A small-molecule ligand and the protein it binds are described below.
Small molecule (SMILES): CC(=O)N[C@@H]1[C@@H](O)[C@H](O)[C@@H](CO)O[C@H]1O

Binding-site contacts:
Ligand atom C7 contacts residue THR250 of chain 1.F at 4.4 Å.
Ligand atom O5 contacts residue ASN366 of chain 1.F at 2.4 Å (h-bond).
Ligand atom N2 contacts residue ASN366 of chain 1.F at 2.9 Å (h-bond).
Ligand atom C6 contacts residue GLN343 of chain 1.F at 3.7 Å.
Ligand atom C8 contacts residue THR250 of chain 1.F at 3.6 Å.
Ligand atom O5 contacts residue GLN343 of chain 1.F at 4.1 Å.
Ligand atom C3 contacts residue ASN366 of chain 1.F at 3.8 Å.
Ligand atom O7 contacts residue ASN366 of chain 1.F at 4.3 Å.
Ligand atom C2 contacts residue ASN366 of chain 1.F at 2.5 Å.
Ligand atom C1 contacts residue ASN366 of chain 1.F at 1.4 Å.
Ligand atom C7 contacts residue ASN366 of chain 1.F at 3.8 Å.
Ligand atom C5 contacts residue GLN343 of chain 1.F at 4.0 Å.
Ligand atom C5 contacts residue ASN366 of chain 1.F at 3.7 Å.
Ligand atom N2 contacts residue THR250 of chain 1.F at 4.1 Å.
Ligand atom C4 contacts residue ASN366 of chain 1.F at 4.2 Å.

Sequence of chain 1.F:
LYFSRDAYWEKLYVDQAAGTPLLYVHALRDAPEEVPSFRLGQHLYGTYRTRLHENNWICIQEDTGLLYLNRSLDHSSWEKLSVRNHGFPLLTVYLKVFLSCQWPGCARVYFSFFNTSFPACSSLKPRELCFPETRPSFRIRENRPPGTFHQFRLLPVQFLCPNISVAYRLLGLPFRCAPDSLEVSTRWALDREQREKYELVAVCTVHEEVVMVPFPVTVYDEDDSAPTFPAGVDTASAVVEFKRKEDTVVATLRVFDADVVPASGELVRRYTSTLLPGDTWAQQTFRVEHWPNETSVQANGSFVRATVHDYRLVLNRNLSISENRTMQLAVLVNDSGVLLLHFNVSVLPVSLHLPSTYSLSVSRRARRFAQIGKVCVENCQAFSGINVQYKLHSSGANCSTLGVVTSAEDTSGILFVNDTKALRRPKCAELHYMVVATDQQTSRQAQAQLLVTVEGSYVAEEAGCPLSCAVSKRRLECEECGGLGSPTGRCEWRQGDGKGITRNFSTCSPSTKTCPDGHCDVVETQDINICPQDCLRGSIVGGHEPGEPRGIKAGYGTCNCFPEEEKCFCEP